Binding-site contacts:
Ligand atom O6 contacts residue LYS117 of chain 1.Q at 4.3 Å.
Ligand atom O6 contacts residue TYR161 of chain 1.Q at 4.0 Å.
Ligand atom O3 contacts residue ASP110 of chain 1.Q at 4.0 Å.
Ligand atom O6 contacts residue LYS159 of chain 1.Q at 3.1 Å (salt-bridge).
Ligand atom C6 contacts residue ASP110 of chain 1.Q at 3.4 Å.
Ligand atom C6 contacts residue ARG113 of chain 1.Q at 4.3 Å.
Ligand atom O4 contacts residue ASP110 of chain 1.Q at 2.9 Å (salt-bridge).
Ligand atom O7 contacts residue ASN103 of chain 1.Q at 3.7 Å.
Ligand atom C1 contacts residue ASN103 of chain 1.Q at 1.4 Å.
Ligand atom C3 contacts residue ASN103 of chain 1.Q at 3.8 Å.
Ligand atom C8 contacts residue ASN103 of chain 1.Q at 4.5 Å.
Ligand atom C8 contacts residue ILE108 of chain 1.Q at 4.4 Å (hydrophobic).
Ligand atom C2 contacts residue ASN103 of chain 1.Q at 2.5 Å.
Ligand atom C4 contacts residue ASP110 of chain 1.Q at 3.5 Å.
Ligand atom N2 contacts residue ASN103 of chain 1.Q at 2.8 Å (h-bond).
Ligand atom O6 contacts residue ARG113 of chain 1.Q at 4.5 Å.
Ligand atom O6 contacts residue ASP110 of chain 1.Q at 4.2 Å.
Ligand atom C4 contacts residue ASN103 of chain 1.Q at 4.3 Å.
Ligand atom C7 contacts residue ASN103 of chain 1.Q at 3.4 Å.
Ligand atom N2 contacts residue ILE108 of chain 1.Q at 4.2 Å.
Ligand atom C5 contacts residue ASN103 of chain 1.Q at 3.7 Å.
Ligand atom O6 contacts residue MET112 of chain 1.Q at 3.5 Å (h-bond).
Ligand atom O5 contacts residue ASN103 of chain 1.Q at 2.5 Å (h-bond).
Ligand atom C6 contacts residue LYS159 of chain 1.Q at 4.2 Å.
Ligand atom C6 contacts residue MET112 of chain 1.Q at 3.6 Å (hydrophobic).
Ligand atom O6 contacts residue THR109 of chain 1.Q at 4.3 Å.
Ligand atom C5 contacts residue ASP110 of chain 1.Q at 4.0 Å.

This small molecule binds to this protein.
Small molecule (SMILES): CC(=O)N[C@H]1[C@H](O[C@H]2[C@H](O)[C@@H](NC(C)=O)CO[C@@H]2CO)O[C@H](CO)[C@@H](O)[C@@H]1O

Sequence of chain 1.Q:
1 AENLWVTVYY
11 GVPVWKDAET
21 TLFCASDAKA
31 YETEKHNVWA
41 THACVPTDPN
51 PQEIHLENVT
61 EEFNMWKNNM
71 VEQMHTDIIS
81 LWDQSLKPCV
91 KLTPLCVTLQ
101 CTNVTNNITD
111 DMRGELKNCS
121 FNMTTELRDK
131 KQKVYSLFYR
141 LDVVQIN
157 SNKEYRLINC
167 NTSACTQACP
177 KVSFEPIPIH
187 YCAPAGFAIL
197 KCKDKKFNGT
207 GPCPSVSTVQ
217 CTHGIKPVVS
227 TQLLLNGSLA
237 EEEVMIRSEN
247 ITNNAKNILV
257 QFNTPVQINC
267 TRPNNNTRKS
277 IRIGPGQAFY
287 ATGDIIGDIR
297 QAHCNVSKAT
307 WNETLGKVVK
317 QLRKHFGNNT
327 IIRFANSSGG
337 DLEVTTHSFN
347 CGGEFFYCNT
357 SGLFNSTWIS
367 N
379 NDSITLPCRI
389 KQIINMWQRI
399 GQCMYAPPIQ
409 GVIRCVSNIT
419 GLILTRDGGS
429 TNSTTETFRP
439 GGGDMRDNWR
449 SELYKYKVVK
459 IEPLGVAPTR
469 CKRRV